Binding-site contacts:
Ligand atom C8 contacts residue ASN117 of chain 1.A at 4.2 Å.
Ligand atom O6 contacts residue ILE116 of chain 1.A at 4.4 Å.
Ligand atom O7 contacts residue ASN117 of chain 1.A at 4.3 Å.
Ligand atom C4 contacts residue ASN117 of chain 1.A at 4.2 Å.
Ligand atom C3 contacts residue ASN117 of chain 1.A at 3.8 Å.
Ligand atom C2 contacts residue ASN117 of chain 1.A at 2.4 Å.
Ligand atom O5 contacts residue ILE116 of chain 1.A at 4.3 Å.
Ligand atom C1 contacts residue ASN117 of chain 1.A at 1.4 Å.
Ligand atom C5 contacts residue ASN117 of chain 1.A at 3.7 Å.
Ligand atom N2 contacts residue ASN117 of chain 1.A at 2.9 Å (h-bond).
Ligand atom O5 contacts residue ASN117 of chain 1.A at 2.4 Å (h-bond).
Ligand atom C7 contacts residue ASN117 of chain 1.A at 3.9 Å.

Sequence of chain 1.A:
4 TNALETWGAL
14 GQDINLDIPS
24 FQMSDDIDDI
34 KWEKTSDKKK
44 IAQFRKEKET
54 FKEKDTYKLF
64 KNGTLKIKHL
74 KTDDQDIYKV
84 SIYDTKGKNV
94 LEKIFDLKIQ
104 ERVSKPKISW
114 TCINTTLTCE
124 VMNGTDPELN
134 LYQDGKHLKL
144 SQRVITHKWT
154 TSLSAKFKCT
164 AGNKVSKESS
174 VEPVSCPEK

The small molecule below binds the protein below.
Small molecule (SMILES): CC(=O)N[C@@H]1[C@@H](O)[C@H](O)[C@@H](CO)O[C@H]1O